Binding-site contacts:
Ligand atom C14 contacts residue PRO108 of chain 1.A at 3.5 Å (hydrophobic).
Ligand atom C4 contacts residue PRO108 of chain 1.A at 3.8 Å (hydrophobic).
Ligand atom C22 contacts residue PRO108 of chain 1.A at 3.9 Å (hydrophobic).
Ligand atom C17 contacts residue GLU240 of chain 1.A at 3.8 Å.
Ligand atom C1 contacts residue GLN110 of chain 1.A at 3.5 Å.
Ligand atom C contacts residue ASN203 of chain 1.A at 3.4 Å.
Ligand atom C11 contacts residue HIS246 of chain 1.A at 3.8 Å.
Ligand atom C18 contacts residue GLU240 of chain 1.A at 3.2 Å.
Ligand atom C2 contacts residue PRO108 of chain 1.A at 3.9 Å (hydrophobic).
Ligand atom C1 contacts residue GLY109 of chain 1.A at 4.1 Å.
Ligand atom CL contacts residue ASP245 of chain 1.A at 3.5 Å.
Ligand atom C15 contacts residue ILE200 of chain 1.A at 3.9 Å (hydrophobic).
Ligand atom N contacts residue GLY109 of chain 1.A at 4.1 Å.
Ligand atom O contacts residue HIS246 of chain 1.A at 3.2 Å (h-bond).
Ligand atom N1 contacts residue HIS246 of chain 1.A at 4.0 Å.
Ligand atom C6 contacts residue GLN107 of chain 1.A at 3.6 Å.
Ligand atom C15 contacts residue HIS246 of chain 1.A at 3.8 Å.
Ligand atom C contacts residue GLY109 of chain 1.A at 3.9 Å.
Ligand atom N2 contacts residue GLU240 of chain 1.A at 3.7 Å.
Ligand atom C21 contacts residue PRO108 of chain 1.A at 3.6 Å (hydrophobic).
Ligand atom O2 contacts residue HIS246 of chain 1.A at 2.8 Å (h-bond).
Ligand atom C contacts residue THR292 of chain 1.A at 4.0 Å.
Ligand atom O1 contacts residue GLN107 of chain 1.A at 4.1 Å.
Ligand atom C3 contacts residue PRO108 of chain 1.A at 3.4 Å (hydrophobic).
Ligand atom C10 contacts residue ILE249 of chain 1.A at 4.1 Å (hydrophobic).
Ligand atom N1 contacts residue PRO108 of chain 1.A at 2.9 Å (h-bond).
Ligand atom C10 contacts residue ASP245 of chain 1.A at 4.0 Å.
Ligand atom C contacts residue VAL202 of chain 1.A at 3.9 Å (hydrophobic).
Ligand atom CL contacts residue ILE249 of chain 1.A at 2.6 Å.
Ligand atom C16 contacts residue GLU240 of chain 1.A at 3.1 Å.
Ligand atom C8 contacts residue ASP245 of chain 1.A at 3.8 Å.
Ligand atom C13 contacts residue PRO108 of chain 1.A at 3.9 Å (hydrophobic).
Ligand atom C9 contacts residue ASP245 of chain 1.A at 3.4 Å.
Ligand atom C5 contacts residue PRO108 of chain 1.A at 3.6 Å (hydrophobic).
Ligand atom O contacts residue VAL202 of chain 1.A at 3.7 Å.
Ligand atom C20 contacts residue PRO108 of chain 1.A at 3.6 Å (hydrophobic).
Ligand atom C18 contacts residue PRO132 of chain 1.A at 3.6 Å (hydrophobic).
Ligand atom C5 contacts residue GLN107 of chain 1.A at 3.1 Å.
Ligand atom N2 contacts residue ILE200 of chain 1.A at 3.8 Å.
Ligand atom C13 contacts residue HIS246 of chain 1.A at 3.4 Å.

Sequence of chain 1.A:
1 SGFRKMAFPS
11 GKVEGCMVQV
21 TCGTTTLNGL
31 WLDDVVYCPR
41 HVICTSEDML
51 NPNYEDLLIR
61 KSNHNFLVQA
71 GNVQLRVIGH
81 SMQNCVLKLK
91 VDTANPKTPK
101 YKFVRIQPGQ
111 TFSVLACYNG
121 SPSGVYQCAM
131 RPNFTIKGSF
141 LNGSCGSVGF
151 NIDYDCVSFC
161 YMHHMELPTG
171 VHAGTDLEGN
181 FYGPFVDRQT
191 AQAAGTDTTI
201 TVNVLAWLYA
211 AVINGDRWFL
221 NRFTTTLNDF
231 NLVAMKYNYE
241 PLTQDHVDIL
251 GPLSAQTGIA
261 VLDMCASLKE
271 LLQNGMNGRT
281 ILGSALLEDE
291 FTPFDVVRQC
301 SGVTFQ

A protein and the small-molecule ligand that binds it are described below.
Small molecule (SMILES): CN(C)C(=O)C[C@@]1(C(=O)Nc2cncc3ccccc23)CCOc2ccc(Cl)cc21